Sequence of chain 1.B:
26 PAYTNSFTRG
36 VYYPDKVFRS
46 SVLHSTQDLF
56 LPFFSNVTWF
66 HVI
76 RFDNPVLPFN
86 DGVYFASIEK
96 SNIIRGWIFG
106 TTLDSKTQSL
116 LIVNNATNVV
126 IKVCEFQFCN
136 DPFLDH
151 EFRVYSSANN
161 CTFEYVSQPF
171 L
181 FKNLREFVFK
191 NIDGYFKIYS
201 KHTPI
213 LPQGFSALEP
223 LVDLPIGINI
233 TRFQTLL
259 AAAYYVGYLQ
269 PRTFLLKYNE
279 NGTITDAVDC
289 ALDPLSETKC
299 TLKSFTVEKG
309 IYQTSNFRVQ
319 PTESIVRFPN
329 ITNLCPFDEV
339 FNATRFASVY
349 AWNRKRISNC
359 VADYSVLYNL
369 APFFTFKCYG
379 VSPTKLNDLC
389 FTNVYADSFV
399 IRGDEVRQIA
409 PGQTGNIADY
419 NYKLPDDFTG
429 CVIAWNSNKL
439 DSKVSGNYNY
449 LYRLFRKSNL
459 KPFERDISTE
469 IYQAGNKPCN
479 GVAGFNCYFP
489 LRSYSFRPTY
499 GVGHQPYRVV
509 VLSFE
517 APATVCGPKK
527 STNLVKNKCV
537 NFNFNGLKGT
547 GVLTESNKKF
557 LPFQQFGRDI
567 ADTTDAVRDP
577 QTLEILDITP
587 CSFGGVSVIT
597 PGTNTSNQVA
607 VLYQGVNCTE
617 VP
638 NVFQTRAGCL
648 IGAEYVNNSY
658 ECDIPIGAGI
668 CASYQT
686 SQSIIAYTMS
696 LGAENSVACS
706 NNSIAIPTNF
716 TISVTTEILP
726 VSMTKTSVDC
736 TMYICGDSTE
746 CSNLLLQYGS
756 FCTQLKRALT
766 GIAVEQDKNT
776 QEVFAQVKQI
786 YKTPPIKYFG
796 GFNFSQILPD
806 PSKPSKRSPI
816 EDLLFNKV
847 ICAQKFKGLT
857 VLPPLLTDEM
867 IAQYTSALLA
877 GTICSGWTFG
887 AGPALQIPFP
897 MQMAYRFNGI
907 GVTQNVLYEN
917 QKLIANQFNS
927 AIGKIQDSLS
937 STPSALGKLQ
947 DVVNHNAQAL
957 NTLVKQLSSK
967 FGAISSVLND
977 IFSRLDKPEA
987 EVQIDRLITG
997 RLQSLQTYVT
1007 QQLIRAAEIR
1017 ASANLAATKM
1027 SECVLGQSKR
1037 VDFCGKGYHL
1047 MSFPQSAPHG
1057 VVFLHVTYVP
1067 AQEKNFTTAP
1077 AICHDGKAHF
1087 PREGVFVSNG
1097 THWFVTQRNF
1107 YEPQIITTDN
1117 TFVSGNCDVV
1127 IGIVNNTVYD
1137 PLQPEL

Binding-site contacts:
Ligand atom C8 contacts residue ALA121 of chain 1.B at 4.2 Å (hydrophobic).
Ligand atom C5 contacts residue ASN120 of chain 1.B at 3.7 Å.
Ligand atom C6 contacts residue VAL125 of chain 1.B at 4.1 Å (hydrophobic).
Ligand atom O7 contacts residue ASN120 of chain 1.B at 3.3 Å (h-bond).
Ligand atom C2 contacts residue ASN120 of chain 1.B at 2.5 Å.
Ligand atom O5 contacts residue ASN120 of chain 1.B at 2.4 Å (h-bond).
Ligand atom C8 contacts residue ASN120 of chain 1.B at 4.2 Å.
Ligand atom N2 contacts residue ASN120 of chain 1.B at 3.0 Å (h-bond).
Ligand atom C1 contacts residue ASN120 of chain 1.B at 1.5 Å.
Ligand atom C7 contacts residue ASN120 of chain 1.B at 3.3 Å.
Ligand atom C3 contacts residue ASN120 of chain 1.B at 3.8 Å.
Ligand atom C4 contacts residue ASN120 of chain 1.B at 4.3 Å.

The small molecule below binds the protein below.
Small molecule (SMILES): CC(=O)N[C@@H]1[C@@H](O)[C@H](O)[C@@H](CO)O[C@H]1O